Binding-site contacts:
Ligand atom C29 contacts residue PHE113 of chain 1.B at 3.8 Å (hydrophobic).
Ligand atom N28 contacts residue PHE114 of chain 1.B at 3.5 Å.
Ligand atom C25 contacts residue HIS59 of chain 1.B at 3.4 Å.
Ligand atom C40 contacts residue PHE114 of chain 1.B at 3.7 Å (hydrophobic).
Ligand atom C32 contacts residue PHE124 of chain 1.B at 3.8 Å (hydrophobic).
Ligand atom C11 contacts residue GLN22 of chain 1.B at 3.4 Å.
Ligand atom O2 contacts residue ARG100 of chain 1.B at 3.8 Å.
Ligand atom O27 contacts residue HIS59 of chain 1.B at 3.1 Å.
Ligand atom O15 contacts residue PHE114 of chain 1.B at 3.4 Å.
Ligand atom C11 contacts residue HIS59 of chain 1.B at 3.9 Å.
Ligand atom O23 contacts residue GLU115 of chain 1.B at 3.5 Å.
Ligand atom C31 contacts residue PHE124 of chain 1.B at 3.7 Å (hydrophobic).
Ligand atom C5 contacts residue ALA104 of chain 1.B at 3.9 Å (hydrophobic).
Ligand atom C1 contacts residue ARG100 of chain 1.B at 4.0 Å.
Ligand atom C33 contacts residue PHE124 of chain 1.B at 4.0 Å (hydrophobic).
Ligand atom C5 contacts residue PHE113 of chain 1.B at 3.5 Å (hydrophobic).
Ligand atom C7 contacts residue PHE113 of chain 1.B at 3.4 Å (hydrophobic).
Ligand atom O23 contacts residue GLY116 of chain 1.B at 3.1 Å (h-bond).
Ligand atom C4 contacts residue ALA104 of chain 1.B at 3.6 Å (hydrophobic).
Ligand atom F39 contacts residue LEU60 of chain 1.B at 3.1 Å.
Ligand atom C14 contacts residue GLU115 of chain 1.B at 3.9 Å.
Ligand atom C26 contacts residue PHE113 of chain 1.B at 3.6 Å (hydrophobic).
Ligand atom C4 contacts residue MET101 of chain 1.B at 4.0 Å (hydrophobic).
Ligand atom C1 contacts residue VAL97 of chain 1.B at 3.1 Å (hydrophobic).
Ligand atom C18 contacts residue PHE113 of chain 1.B at 4.0 Å (hydrophobic).
Ligand atom C6 contacts residue PHE113 of chain 1.B at 3.9 Å (hydrophobic).
Ligand atom C32 contacts residue VAL112 of chain 1.B at 4.0 Å (hydrophobic).
Ligand atom C30 contacts residue PHE113 of chain 1.B at 3.9 Å (hydrophobic).
Ligand atom C6 contacts residue LEU23 of chain 1.B at 3.9 Å (hydrophobic).
Ligand atom C1 contacts residue MET101 of chain 1.B at 3.6 Å (hydrophobic).
Ligand atom O2 contacts residue MET101 of chain 1.B at 3.5 Å.
Ligand atom C35 contacts residue PHE124 of chain 1.B at 3.8 Å (hydrophobic).
Ligand atom N28 contacts residue PHE113 of chain 1.B at 2.8 Å (h-bond).
Ligand atom C32 contacts residue PHE137 of chain 1.B at 3.9 Å (hydrophobic).
Ligand atom C12 contacts residue LEU23 of chain 1.B at 3.9 Å (hydrophobic).
Ligand atom C10 contacts residue GLN22 of chain 1.B at 4.0 Å.
Ligand atom F39 contacts residue CYS56 of chain 1.B at 3.4 Å.
Ligand atom C37 contacts residue PHE124 of chain 1.B at 4.0 Å (hydrophobic).
Ligand atom C29 contacts residue PHE114 of chain 1.B at 3.6 Å (hydrophobic).
Ligand atom O15 contacts residue GLU115 of chain 1.B at 2.8 Å (salt-bridge).

Sequence of chain 1.B:
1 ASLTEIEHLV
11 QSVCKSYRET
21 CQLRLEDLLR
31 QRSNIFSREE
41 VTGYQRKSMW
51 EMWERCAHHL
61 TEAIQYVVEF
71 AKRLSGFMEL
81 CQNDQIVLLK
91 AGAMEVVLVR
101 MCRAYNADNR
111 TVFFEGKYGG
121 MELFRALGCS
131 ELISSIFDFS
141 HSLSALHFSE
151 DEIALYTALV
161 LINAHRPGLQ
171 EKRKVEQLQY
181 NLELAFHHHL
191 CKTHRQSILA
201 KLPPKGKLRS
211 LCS

The protein below binds the small molecule below.
Small molecule (SMILES): COc1ccc2c(n1)CCN(C(=O)C1CC(CC(=O)O)C1)[C@H]2C(=O)Nc1cc(F)c2c(c1)C=CC2(C)C